Sequence of chain 1.A:
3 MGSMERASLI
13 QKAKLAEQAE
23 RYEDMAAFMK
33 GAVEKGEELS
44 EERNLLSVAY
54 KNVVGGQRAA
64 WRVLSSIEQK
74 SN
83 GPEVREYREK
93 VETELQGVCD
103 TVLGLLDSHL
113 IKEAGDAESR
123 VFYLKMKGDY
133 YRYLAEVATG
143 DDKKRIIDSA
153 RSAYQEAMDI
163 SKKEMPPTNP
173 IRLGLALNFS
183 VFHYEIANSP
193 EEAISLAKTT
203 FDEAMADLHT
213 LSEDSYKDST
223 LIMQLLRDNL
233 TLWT

The small molecule below binds the protein below.
Small molecule (SMILES): CC[C@H](C)[C@H](NC(=O)[C@H](COP(=O)(O)O)NC(=O)CNC(=O)[C@H](C)N)C(=O)N1CCC[C@H]1C(=O)NCC(=O)N[C@H](C=O)CCCN=C(N)N

Binding-site contacts:
Ligand atom O contacts residue UHT1 of chain 1.E at 3.8 Å.
Ligand atom O contacts residue VAL51 of chain 1.A at 3.5 Å.
Ligand atom O contacts residue LEU179 of chain 1.A at 3.7 Å.
Ligand atom CA contacts residue LEU234 of chain 1.A at 3.7 Å (hydrophobic).
Ligand atom CB contacts residue ASN180 of chain 1.A at 3.8 Å.
Ligand atom O contacts residue UHT1 of chain 1.E at 3.6 Å.
Ligand atom CD1 contacts residue UHT1 of chain 1.E at 3.7 Å.
Ligand atom P contacts residue TYR135 of chain 1.A at 3.8 Å.
Ligand atom CG2 contacts residue ASN180 of chain 1.A at 3.4 Å.
Ligand atom P contacts residue ARG61 of chain 1.A at 3.7 Å.
Ligand atom CA contacts residue ASN231 of chain 1.A at 3.4 Å.
Ligand atom O contacts residue VAL183 of chain 1.A at 3.5 Å.
Ligand atom CG2 contacts residue LYS127 of chain 1.A at 3.8 Å.
Ligand atom C contacts residue UHT1 of chain 1.E at 3.6 Å.
Ligand atom CG1 contacts residue UHT1 of chain 1.E at 3.7 Å.
Ligand atom CG contacts residue GLU19 of chain 1.A at 3.7 Å.
Ligand atom NE contacts residue VAL51 of chain 1.A at 3.7 Å.
Ligand atom O contacts residue UHT1 of chain 1.E at 3.5 Å.
Ligand atom CB contacts residue ASN180 of chain 1.A at 3.3 Å.
Ligand atom C contacts residue ASN231 of chain 1.A at 3.5 Å.
Ligand atom NH2 contacts residue LEU48 of chain 1.A at 3.6 Å.
Ligand atom O3P contacts residue ARG134 of chain 1.A at 2.9 Å (salt-bridge).
Ligand atom P contacts residue ARG134 of chain 1.A at 3.8 Å.
Ligand atom NE contacts residue GLU19 of chain 1.A at 3.0 Å (salt-bridge).
Ligand atom C contacts residue LEU179 of chain 1.A at 3.8 Å (hydrophobic).
Ligand atom O3P contacts residue TYR135 of chain 1.A at 2.5 Å (h-bond).
Ligand atom CB contacts residue GLU187 of chain 1.A at 3.3 Å.
Ligand atom O2P contacts residue ARG61 of chain 1.A at 2.9 Å (salt-bridge).
Ligand atom N contacts residue ASN231 of chain 1.A at 2.8 Å (h-bond).
Ligand atom N contacts residue ASN180 of chain 1.A at 2.9 Å (h-bond).
Ligand atom CB contacts residue TRP235 of chain 1.A at 3.5 Å (hydrophobic).
Ligand atom NH2 contacts residue GLU19 of chain 1.A at 3.0 Å (salt-bridge).
Ligand atom C contacts residue ASN180 of chain 1.A at 3.6 Å.
Ligand atom N contacts residue LEU179 of chain 1.A at 3.6 Å.
Ligand atom O contacts residue GLU187 of chain 1.A at 3.4 Å (salt-bridge).
Ligand atom O2P contacts residue ARG134 of chain 1.A at 2.8 Å (salt-bridge).
Ligand atom N contacts residue LEU234 of chain 1.A at 3.3 Å.
Ligand atom O1P contacts residue ARG61 of chain 1.A at 2.8 Å (salt-bridge).
Ligand atom CA contacts residue ASN180 of chain 1.A at 3.4 Å.
Ligand atom O contacts residue ASN231 of chain 1.A at 2.9 Å (h-bond).